Sequence of chain 1.A:
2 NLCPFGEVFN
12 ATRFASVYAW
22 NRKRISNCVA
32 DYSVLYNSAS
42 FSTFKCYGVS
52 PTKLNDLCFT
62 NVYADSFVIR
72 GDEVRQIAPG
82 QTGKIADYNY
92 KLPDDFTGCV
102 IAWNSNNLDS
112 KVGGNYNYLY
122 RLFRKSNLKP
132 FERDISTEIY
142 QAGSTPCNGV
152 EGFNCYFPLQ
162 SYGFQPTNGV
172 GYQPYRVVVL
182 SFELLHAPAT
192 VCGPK

A protein and the small-molecule ligand that binds it are described below.
Small molecule (SMILES): CC(=O)N[C@@H]1[C@@H](O)[C@H](O)[C@@H](CO)O[C@H]1O

Binding-site contacts:
Ligand atom N2 contacts residue ASN11 of chain 1.A at 2.9 Å (h-bond).
Ligand atom C8 contacts residue ASN11 of chain 1.A at 4.2 Å.
Ligand atom C3 contacts residue VAL35 of chain 1.A at 3.5 Å (hydrophobic).
Ligand atom O7 contacts residue PHE6 of chain 1.A at 4.5 Å.
Ligand atom O7 contacts residue GLY7 of chain 1.A at 3.5 Å.
Ligand atom C8 contacts residue PHE6 of chain 1.A at 3.6 Å (hydrophobic).
Ligand atom C2 contacts residue ASN11 of chain 1.A at 2.5 Å.
Ligand atom C1 contacts residue ASN11 of chain 1.A at 1.5 Å.
Ligand atom C8 contacts residue GLY7 of chain 1.A at 3.6 Å.
Ligand atom N2 contacts residue VAL35 of chain 1.A at 3.7 Å.
Ligand atom C8 contacts residue PHE10 of chain 1.A at 3.5 Å (hydrophobic).
Ligand atom O7 contacts residue VAL35 of chain 1.A at 3.5 Å.
Ligand atom C8 contacts residue VAL35 of chain 1.A at 4.1 Å (hydrophobic).
Ligand atom C7 contacts residue VAL35 of chain 1.A at 3.5 Å (hydrophobic).
Ligand atom C2 contacts residue VAL35 of chain 1.A at 4.1 Å (hydrophobic).
Ligand atom O3 contacts residue VAL35 of chain 1.A at 2.3 Å.
Ligand atom C7 contacts residue GLY7 of chain 1.A at 3.7 Å.
Ligand atom O5 contacts residue ASN11 of chain 1.A at 2.4 Å (h-bond).
Ligand atom O7 contacts residue ASN11 of chain 1.A at 4.2 Å.
Ligand atom C4 contacts residue ASN11 of chain 1.A at 4.3 Å.
Ligand atom C5 contacts residue ASN11 of chain 1.A at 3.7 Å.
Ligand atom C7 contacts residue ASN11 of chain 1.A at 3.7 Å.
Ligand atom C3 contacts residue ASN11 of chain 1.A at 3.8 Å.
Ligand atom C8 contacts residue LEU36 of chain 1.A at 4.5 Å (hydrophobic).